The small molecule below binds the protein below.
Small molecule (SMILES): C=CC(C)(C)[C@@]12C=C(O)C(=O)N3/C(=C/c4c[nH]cn4)C(=O)N[C@]31N(OC)c1ccccc12

Binding-site contacts:
Ligand atom C18 contacts residue SFG1 of chain 1.C at 3.7 Å.
Ligand atom C4 contacts residue ILE179 of chain 1.A at 3.7 Å (hydrophobic).
Ligand atom C5 contacts residue MET217 of chain 1.A at 3.6 Å (hydrophobic).
Ligand atom O21 contacts residue ASP338 of chain 1.A at 3.0 Å (salt-bridge).
Ligand atom C26 contacts residue ARG334 of chain 1.A at 3.3 Å.
Ligand atom C25 contacts residue ARG334 of chain 1.A at 3.3 Å.
Ligand atom C20 contacts residue ASP338 of chain 1.A at 3.8 Å.
Ligand atom O31 contacts residue CYS171 of chain 1.A at 3.3 Å (h-bond).
Ligand atom O21 contacts residue HIS337 of chain 1.A at 2.9 Å (h-bond).
Ligand atom C20 contacts residue HIS337 of chain 1.A at 3.7 Å.
Ligand atom C12 contacts residue GLU235 of chain 1.A at 3.6 Å.
Ligand atom N27 contacts residue VAL239 of chain 1.A at 2.6 Å.
Ligand atom C2 contacts residue SER385 of chain 1.A at 4.0 Å.
Ligand atom C26 contacts residue VAL239 of chain 1.A at 3.9 Å (hydrophobic).
Ligand atom O21 contacts residue SFG1 of chain 1.C at 2.7 Å (h-bond).
Ligand atom C10 contacts residue VAL174 of chain 1.A at 3.5 Å (hydrophobic).
Ligand atom O21 contacts residue ARG334 of chain 1.A at 3.5 Å (salt-bridge).
Ligand atom C4 contacts residue ILE389 of chain 1.A at 3.9 Å (hydrophobic).
Ligand atom C28 contacts residue VAL239 of chain 1.A at 2.8 Å (hydrophobic).
Ligand atom O19 contacts residue ARG334 of chain 1.A at 3.6 Å.
Ligand atom C2 contacts residue LEU386 of chain 1.A at 3.6 Å (hydrophobic).
Ligand atom O31 contacts residue TRP381 of chain 1.A at 3.6 Å.
Ligand atom N32 contacts residue MET175 of chain 1.A at 3.9 Å.
Ligand atom C28 contacts residue ALA237 of chain 1.A at 3.8 Å (hydrophobic).
Ligand atom C22 contacts residue ASP338 of chain 1.A at 3.8 Å.
Ligand atom O19 contacts residue SFG1 of chain 1.C at 3.6 Å.
Ligand atom C16 contacts residue TRP381 of chain 1.A at 3.6 Å (hydrophobic).
Ligand atom C18 contacts residue HIS337 of chain 1.A at 3.8 Å.
Ligand atom C16 contacts residue GLN382 of chain 1.A at 3.8 Å.
Ligand atom C10 contacts residue MET175 of chain 1.A at 3.8 Å (hydrophobic).
Ligand atom N29 contacts residue ALA237 of chain 1.A at 3.4 Å (h-bond).
Ligand atom C24 contacts residue ARG334 of chain 1.A at 3.1 Å.
Ligand atom O19 contacts residue HIS337 of chain 1.A at 3.6 Å.
Ligand atom C25 contacts residue ALA237 of chain 1.A at 3.6 Å (hydrophobic).
Ligand atom C11 contacts residue GLU235 of chain 1.A at 3.5 Å.
Ligand atom C1 contacts residue LEU386 of chain 1.A at 3.9 Å (hydrophobic).
Ligand atom C3 contacts residue LEU386 of chain 1.A at 3.8 Å (hydrophobic).
Ligand atom C12 contacts residue ALA234 of chain 1.A at 3.5 Å (hydrophobic).
Ligand atom C20 contacts residue SFG1 of chain 1.C at 3.2 Å.
Ligand atom C22 contacts residue SFG1 of chain 1.C at 3.8 Å.

Sequence of chain 1.A:
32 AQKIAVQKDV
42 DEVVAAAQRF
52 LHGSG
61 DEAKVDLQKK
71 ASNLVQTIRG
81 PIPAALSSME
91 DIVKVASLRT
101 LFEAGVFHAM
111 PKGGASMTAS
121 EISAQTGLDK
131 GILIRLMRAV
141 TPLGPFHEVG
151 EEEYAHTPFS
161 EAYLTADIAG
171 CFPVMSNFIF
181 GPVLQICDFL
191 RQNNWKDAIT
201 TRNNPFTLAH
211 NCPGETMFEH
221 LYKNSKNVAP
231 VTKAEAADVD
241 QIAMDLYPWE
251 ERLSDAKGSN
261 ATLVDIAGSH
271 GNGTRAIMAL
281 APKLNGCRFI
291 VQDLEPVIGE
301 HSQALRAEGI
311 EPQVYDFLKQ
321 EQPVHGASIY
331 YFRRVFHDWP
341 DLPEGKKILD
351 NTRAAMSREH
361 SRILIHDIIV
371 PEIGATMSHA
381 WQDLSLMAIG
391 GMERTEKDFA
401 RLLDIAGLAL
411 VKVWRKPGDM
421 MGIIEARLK